Binding-site contacts:
Ligand atom P contacts residue LYS165 of chain 7.A at 4.0 Å.
Ligand atom N9 contacts residue LEU175 of chain 7.E at 3.7 Å.
Ligand atom C7 contacts residue PHE52 of chain 4.E at 3.7 Å (hydrophobic).
Ligand atom OP2 contacts residue LYS115 of chain 7.E at 3.8 Å.
Ligand atom C5 contacts residue LEU175 of chain 7.E at 3.8 Å (hydrophobic).
Ligand atom O4 contacts residue ARG56 of chain 4.E at 3.1 Å (salt-bridge).
Ligand atom C2' contacts residue TYR244 of chain 7.E at 3.7 Å (hydrophobic).
Ligand atom C4 contacts residue LEU175 of chain 7.E at 3.7 Å (hydrophobic).
Ligand atom O2 contacts residue THR59 of chain 7.E at 3.3 Å (h-bond).
Ligand atom P contacts residue ARG61 of chain 7.E at 3.6 Å.
Ligand atom C1' contacts residue LYS112 of chain 7.E at 3.8 Å.
Ligand atom C8 contacts residue LEU175 of chain 7.E at 3.8 Å (hydrophobic).
Ligand atom N7 contacts residue LEU175 of chain 7.E at 3.9 Å.
Ligand atom C8 contacts residue TYR244 of chain 7.E at 3.1 Å (hydrophobic).
Ligand atom C6 contacts residue LEU175 of chain 7.E at 3.7 Å (hydrophobic).
Ligand atom N7 contacts residue TYR244 of chain 7.E at 3.8 Å.
Ligand atom P contacts residue PHE52 of chain 4.E at 3.9 Å.
Ligand atom O6 contacts residue LEU175 of chain 7.E at 3.9 Å.
Ligand atom OP2 contacts residue LYS165 of chain 7.A at 3.3 Å (salt-bridge).
Ligand atom OP2 contacts residue ARG61 of chain 7.E at 2.8 Å (salt-bridge).
Ligand atom O3' contacts residue ARG61 of chain 7.E at 3.9 Å.
Ligand atom OP1 contacts residue LYS164 of chain 7.A at 3.4 Å.
Ligand atom OP2 contacts residue TYR244 of chain 7.E at 3.1 Å (h-bond).
Ligand atom O5' contacts residue TYR244 of chain 7.E at 3.9 Å.
Ligand atom C8 contacts residue LYS115 of chain 7.E at 4.0 Å.
Ligand atom C6 contacts residue LYS115 of chain 7.E at 3.8 Å.
Ligand atom N4 contacts residue LYS173 of chain 7.E at 4.0 Å.
Ligand atom O6 contacts residue LYS173 of chain 7.E at 3.1 Å.
Ligand atom OP1 contacts residue PHE52 of chain 4.E at 3.0 Å (h-bond).
Ligand atom C5 contacts residue LYS115 of chain 7.E at 3.7 Å.
Ligand atom O6 contacts residue LYS115 of chain 7.E at 3.3 Å (salt-bridge).
Ligand atom OP1 contacts residue ARG61 of chain 7.E at 4.0 Å.
Ligand atom C2 contacts residue THR59 of chain 7.E at 3.5 Å.
Ligand atom O3' contacts residue LYS112 of chain 7.E at 3.2 Å.
Ligand atom OP1 contacts residue LYS165 of chain 7.A at 2.7 Å (salt-bridge).
Ligand atom O2 contacts residue GLN246 of chain 7.E at 2.7 Å (h-bond).
Ligand atom C5 contacts residue LYS173 of chain 7.E at 4.0 Å.
Ligand atom C2 contacts residue GLN246 of chain 7.E at 3.9 Å.
Ligand atom N3 contacts residue THR59 of chain 7.E at 3.3 Å (h-bond).
Ligand atom N7 contacts residue LYS115 of chain 7.E at 2.9 Å (salt-bridge).

Sequence of chain 7.A:
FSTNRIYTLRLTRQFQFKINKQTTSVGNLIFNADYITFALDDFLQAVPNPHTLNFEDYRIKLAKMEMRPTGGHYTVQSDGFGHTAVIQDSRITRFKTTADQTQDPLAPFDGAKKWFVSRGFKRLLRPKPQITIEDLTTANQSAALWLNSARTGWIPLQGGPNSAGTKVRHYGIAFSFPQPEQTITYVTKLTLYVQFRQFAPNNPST

Sequence of chain 4.E:
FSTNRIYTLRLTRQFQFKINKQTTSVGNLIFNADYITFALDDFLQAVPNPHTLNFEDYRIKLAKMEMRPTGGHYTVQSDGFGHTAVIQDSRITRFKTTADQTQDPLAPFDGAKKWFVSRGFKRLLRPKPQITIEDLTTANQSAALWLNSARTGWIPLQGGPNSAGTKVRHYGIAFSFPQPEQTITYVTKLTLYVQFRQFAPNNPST

A small-molecule ligand and the protein it binds are described below.
Small molecule (SMILES): Cc1cn([C@H]2C[C@H](O)[C@@H](CO[P](=O)(O)O[C@H]3C[C@H](n4cnc5c(=O)[nH]c(N)nc54)O[C@@H]3CO[P](=O)(O)O[C@H]3C[C@H](n4ccc(N)nc4=O)O[C@@H]3COP(=O)=O)O2)c(=O)[nH]c1=O

Sequence of chain 7.E:
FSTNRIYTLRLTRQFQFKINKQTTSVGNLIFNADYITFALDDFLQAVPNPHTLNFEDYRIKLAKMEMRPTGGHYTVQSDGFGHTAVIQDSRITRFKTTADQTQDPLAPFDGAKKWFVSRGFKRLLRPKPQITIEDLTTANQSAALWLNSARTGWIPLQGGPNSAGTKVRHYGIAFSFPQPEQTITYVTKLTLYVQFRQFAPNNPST